Sequence of chain 6.A:
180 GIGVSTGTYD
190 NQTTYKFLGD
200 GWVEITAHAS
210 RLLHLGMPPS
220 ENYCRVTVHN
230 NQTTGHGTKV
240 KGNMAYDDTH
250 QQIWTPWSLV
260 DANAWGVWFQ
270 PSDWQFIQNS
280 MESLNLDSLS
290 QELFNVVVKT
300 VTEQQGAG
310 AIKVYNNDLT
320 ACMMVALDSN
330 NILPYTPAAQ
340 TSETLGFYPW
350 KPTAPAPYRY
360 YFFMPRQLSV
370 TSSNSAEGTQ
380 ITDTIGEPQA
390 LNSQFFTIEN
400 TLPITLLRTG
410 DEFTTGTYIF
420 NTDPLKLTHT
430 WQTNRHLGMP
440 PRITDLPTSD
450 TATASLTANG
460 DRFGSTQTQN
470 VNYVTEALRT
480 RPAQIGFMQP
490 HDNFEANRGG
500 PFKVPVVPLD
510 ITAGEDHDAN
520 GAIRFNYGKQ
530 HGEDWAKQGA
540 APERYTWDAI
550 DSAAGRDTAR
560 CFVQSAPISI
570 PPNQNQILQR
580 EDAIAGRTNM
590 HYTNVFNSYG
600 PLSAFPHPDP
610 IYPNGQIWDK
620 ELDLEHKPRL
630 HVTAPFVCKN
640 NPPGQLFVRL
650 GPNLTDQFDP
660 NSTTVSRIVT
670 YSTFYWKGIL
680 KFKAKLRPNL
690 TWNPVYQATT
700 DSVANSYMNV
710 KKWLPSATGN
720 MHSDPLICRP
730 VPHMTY

This small molecule binds to this protein.
Small molecule (SMILES): Nc1ccn([C@H]2C[C@H](O)[C@@H](COP(=O)(O)O)O2)c(=O)n1

Binding-site contacts:
Ligand atom N3 contacts residue TRP201 of chain 6.A at 3.6 Å.
Ligand atom C2' contacts residue LYS682 of chain 6.A at 3.6 Å.
Ligand atom C1' contacts residue TRP201 of chain 6.A at 4.5 Å (hydrophobic).
Ligand atom C2 contacts residue TRP201 of chain 6.A at 3.9 Å (hydrophobic).
Ligand atom N1 contacts residue TRP201 of chain 6.A at 4.0 Å.
Ligand atom O2 contacts residue LYS682 of chain 6.A at 4.2 Å.
Ligand atom C6 contacts residue TRP201 of chain 6.A at 3.5 Å (hydrophobic).
Ligand atom O2 contacts residue LEU197 of chain 6.A at 4.0 Å.
Ligand atom C5' contacts residue TRP201 of chain 6.A at 3.5 Å (hydrophobic).
Ligand atom O2 contacts residue TRP201 of chain 6.A at 4.3 Å.
Ligand atom C3' contacts residue LYS682 of chain 6.A at 3.8 Å.
Ligand atom O5' contacts residue TRP201 of chain 6.A at 3.6 Å.
Ligand atom O4' contacts residue TRP201 of chain 6.A at 4.5 Å.
Ligand atom C4' contacts residue TRP201 of chain 6.A at 4.3 Å (hydrophobic).
Ligand atom N4 contacts residue GLY198 of chain 6.A at 3.8 Å.
Ligand atom C2' contacts residue TRP201 of chain 6.A at 3.6 Å (hydrophobic).
Ligand atom O3' contacts residue LYS682 of chain 6.A at 3.1 Å (salt-bridge).
Ligand atom C5 contacts residue TRP201 of chain 6.A at 3.4 Å (hydrophobic).
Ligand atom OP1 contacts residue PRO423 of chain 6.A at 3.6 Å.
Ligand atom C4 contacts residue TRP201 of chain 6.A at 3.3 Å (hydrophobic).
Ligand atom C1' contacts residue LYS682 of chain 6.A at 4.5 Å.
Ligand atom N4 contacts residue ASP199 of chain 6.A at 4.0 Å.
Ligand atom C3' contacts residue TRP201 of chain 6.A at 4.1 Å (hydrophobic).
Ligand atom N4 contacts residue TRP201 of chain 6.A at 3.8 Å.